This protein binds this small molecule.
Small molecule (SMILES): CC(=O)N[C@H]1CO[C@H](CO)[C@@H](O[C@@H]2O[C@H](CO)C[C@H](O)[C@H]2N)[C@@H]1O

Binding-site contacts:
Ligand atom N2 contacts residue ASN42 of chain 1.A at 3.0 Å (h-bond).
Ligand atom C2 contacts residue ASN42 of chain 1.A at 2.5 Å.
Ligand atom C1 contacts residue SER24 of chain 1.A at 3.5 Å.
Ligand atom C1 contacts residue ASN42 of chain 1.A at 1.4 Å.
Ligand atom O6 contacts residue ASN42 of chain 1.A at 4.2 Å.
Ligand atom C7 contacts residue TRP23 of chain 1.A at 4.5 Å (hydrophobic).
Ligand atom C7 contacts residue ASN42 of chain 1.A at 3.7 Å.
Ligand atom O7 contacts residue ARG25 of chain 1.A at 3.6 Å.
Ligand atom C3 contacts residue ASN42 of chain 1.A at 3.8 Å.
Ligand atom O6 contacts residue ARG74 of chain 1.A at 4.2 Å.
Ligand atom C2 contacts residue SER24 of chain 1.A at 3.8 Å.
Ligand atom C8 contacts residue ARG25 of chain 1.A at 4.2 Å.
Ligand atom C5 contacts residue ASN42 of chain 1.A at 3.6 Å.
Ligand atom N2 contacts residue ARG25 of chain 1.A at 4.2 Å.
Ligand atom C8 contacts residue ASP43 of chain 1.A at 4.5 Å.
Ligand atom C3 contacts residue SER24 of chain 1.A at 4.0 Å.
Ligand atom N2 contacts residue SER24 of chain 1.A at 3.3 Å (h-bond).
Ligand atom C4 contacts residue ASN42 of chain 1.A at 4.3 Å.
Ligand atom C8 contacts residue ASN42 of chain 1.A at 3.9 Å.
Ligand atom O6 contacts residue VAL75 of chain 1.A at 4.2 Å.
Ligand atom C1 contacts residue ARG25 of chain 1.A at 4.2 Å.
Ligand atom C7 contacts residue SER24 of chain 1.A at 4.3 Å.
Ligand atom O5 contacts residue ASN42 of chain 1.A at 2.3 Å (h-bond).
Ligand atom C7 contacts residue ARG25 of chain 1.A at 3.9 Å.
Ligand atom O7 contacts residue TRP23 of chain 1.A at 3.3 Å.

Sequence of chain 1.A:
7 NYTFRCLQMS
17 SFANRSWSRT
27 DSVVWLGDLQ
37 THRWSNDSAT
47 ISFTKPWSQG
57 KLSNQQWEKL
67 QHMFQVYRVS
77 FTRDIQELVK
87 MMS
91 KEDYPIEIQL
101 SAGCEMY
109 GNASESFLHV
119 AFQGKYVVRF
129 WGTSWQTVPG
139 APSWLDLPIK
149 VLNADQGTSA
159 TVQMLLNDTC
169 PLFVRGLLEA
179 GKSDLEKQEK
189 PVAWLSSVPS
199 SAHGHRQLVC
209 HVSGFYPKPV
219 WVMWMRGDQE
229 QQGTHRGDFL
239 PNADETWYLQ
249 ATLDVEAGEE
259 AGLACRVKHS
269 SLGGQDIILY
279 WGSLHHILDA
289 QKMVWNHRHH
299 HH